This protein binds this small molecule.
Small molecule (SMILES): [H]/N=C(\N)c1ccc(NCc2ncc(-c3ccccc3)[nH]2)cc1OCc1cccnc1

Sequence of chain 1.B:
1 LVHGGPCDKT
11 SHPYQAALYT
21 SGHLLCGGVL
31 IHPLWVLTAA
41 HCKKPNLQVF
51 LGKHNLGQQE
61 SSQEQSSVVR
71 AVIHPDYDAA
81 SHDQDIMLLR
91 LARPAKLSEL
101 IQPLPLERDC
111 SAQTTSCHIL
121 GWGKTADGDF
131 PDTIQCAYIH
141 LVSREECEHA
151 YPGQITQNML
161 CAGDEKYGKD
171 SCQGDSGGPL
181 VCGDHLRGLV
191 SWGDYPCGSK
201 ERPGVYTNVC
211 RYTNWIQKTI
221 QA

Binding-site contacts:
Ligand atom C22 contacts residue GLY193 of chain 1.B at 3.6 Å.
Ligand atom C10 contacts residue HIS41 of chain 1.B at 3.5 Å.
Ligand atom N03 contacts residue SER171 of chain 1.B at 3.1 Å (h-bond).
Ligand atom N01 contacts residue GLY193 of chain 1.B at 3.5 Å.
Ligand atom C13 contacts residue HIS82 of chain 1.B at 3.8 Å.
Ligand atom N03 contacts residue TRP192 of chain 1.B at 3.4 Å (h-bond).
Ligand atom C20 contacts residue HIS82 of chain 1.B at 3.6 Å.
Ligand atom C02 contacts residue SER171 of chain 1.B at 3.2 Å.
Ligand atom C20 contacts residue HIS41 of chain 1.B at 3.7 Å.
Ligand atom C24 contacts residue ASP194 of chain 1.B at 3.4 Å.
Ligand atom C04 contacts residue GLY193 of chain 1.B at 3.6 Å.
Ligand atom C06 contacts residue CYS172 of chain 1.B at 3.6 Å (hydrophobic).
Ligand atom N29 contacts residue TYR195 of chain 1.B at 3.7 Å.
Ligand atom N01 contacts residue SER171 of chain 1.B at 3.5 Å (h-bond).
Ligand atom C04 contacts residue TRP192 of chain 1.B at 3.6 Å (hydrophobic).
Ligand atom N08 contacts residue SER191 of chain 1.B at 3.7 Å.
Ligand atom N08 contacts residue SER176 of chain 1.B at 2.9 Å (h-bond).
Ligand atom N29 contacts residue CYS197 of chain 1.B at 3.2 Å (h-bond).
Ligand atom C05 contacts residue SER171 of chain 1.B at 3.5 Å.
Ligand atom N14 contacts residue HIS41 of chain 1.B at 3.2 Å (h-bond).
Ligand atom C02 contacts residue ASP170 of chain 1.B at 3.6 Å.
Ligand atom C02 contacts residue TRP192 of chain 1.B at 3.7 Å (hydrophobic).
Ligand atom O23 contacts residue ASP194 of chain 1.B at 3.2 Å (salt-bridge).
Ligand atom C13 contacts residue SER191 of chain 1.B at 3.2 Å.
Ligand atom C07 contacts residue SER191 of chain 1.B at 3.8 Å.
Ligand atom C13 contacts residue HIS41 of chain 1.B at 3.5 Å.
Ligand atom N01 contacts residue ASP170 of chain 1.B at 3.0 Å (salt-bridge).
Ligand atom C02 contacts residue GLY193 of chain 1.B at 3.5 Å.
Ligand atom C15 contacts residue HIS82 of chain 1.B at 3.7 Å.
Ligand atom C05 contacts residue VAL190 of chain 1.B at 3.7 Å (hydrophobic).
Ligand atom O23 contacts residue GLY193 of chain 1.B at 3.4 Å (h-bond).
Ligand atom C24 contacts residue GLY193 of chain 1.B at 3.6 Å.
Ligand atom N01 contacts residue ASP194 of chain 1.B at 3.1 Å (salt-bridge).
Ligand atom C30 contacts residue ASP194 of chain 1.B at 3.5 Å.
Ligand atom C09 contacts residue SER176 of chain 1.B at 3.5 Å.
Ligand atom N14 contacts residue SER191 of chain 1.B at 2.6 Å (h-bond).
Ligand atom C06 contacts residue VAL190 of chain 1.B at 3.5 Å (hydrophobic).
Ligand atom C30 contacts residue CYS197 of chain 1.B at 3.1 Å (hydrophobic).
Ligand atom N03 contacts residue ASP170 of chain 1.B at 3.0 Å (salt-bridge).
Ligand atom C04 contacts residue SER171 of chain 1.B at 3.7 Å.